Sequence of chain 1.D:
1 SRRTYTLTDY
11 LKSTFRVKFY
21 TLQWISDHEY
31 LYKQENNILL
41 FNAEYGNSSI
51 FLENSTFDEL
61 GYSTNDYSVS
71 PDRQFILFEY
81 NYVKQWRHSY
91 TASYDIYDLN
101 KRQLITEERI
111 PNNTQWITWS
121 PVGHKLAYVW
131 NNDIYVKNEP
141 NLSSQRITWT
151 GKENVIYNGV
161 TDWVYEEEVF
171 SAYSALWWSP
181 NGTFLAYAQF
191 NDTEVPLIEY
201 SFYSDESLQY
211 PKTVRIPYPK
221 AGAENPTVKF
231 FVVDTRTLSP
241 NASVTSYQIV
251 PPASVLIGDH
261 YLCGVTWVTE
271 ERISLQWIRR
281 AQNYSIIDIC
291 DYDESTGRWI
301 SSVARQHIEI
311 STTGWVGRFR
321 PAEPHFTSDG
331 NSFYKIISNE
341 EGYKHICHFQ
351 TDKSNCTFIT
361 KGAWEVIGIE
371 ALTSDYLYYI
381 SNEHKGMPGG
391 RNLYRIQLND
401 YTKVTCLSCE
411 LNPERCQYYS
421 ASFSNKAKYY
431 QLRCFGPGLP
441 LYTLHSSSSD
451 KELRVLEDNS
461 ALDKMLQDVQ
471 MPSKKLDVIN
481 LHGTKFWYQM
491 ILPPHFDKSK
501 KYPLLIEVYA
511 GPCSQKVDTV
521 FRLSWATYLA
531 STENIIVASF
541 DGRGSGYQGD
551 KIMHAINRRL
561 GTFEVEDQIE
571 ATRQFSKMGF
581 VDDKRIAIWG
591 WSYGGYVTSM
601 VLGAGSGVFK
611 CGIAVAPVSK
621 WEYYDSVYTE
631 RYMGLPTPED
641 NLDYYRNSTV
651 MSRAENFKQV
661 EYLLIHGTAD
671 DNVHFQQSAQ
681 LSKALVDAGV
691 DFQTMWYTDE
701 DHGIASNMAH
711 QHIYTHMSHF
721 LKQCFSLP

This protein binds this small molecule.
Small molecule (SMILES): CC(=O)N[C@H]1[C@H](O[C@H]2[C@H](O)[C@@H](NC(C)=O)CO[C@@H]2CO)O[C@H](CO)[C@@H](O)[C@@H]1O

Binding-site contacts:
Ligand atom C5 contacts residue ARG558 of chain 1.D at 3.9 Å.
Ligand atom O4 contacts residue ARG558 of chain 1.D at 3.8 Å.
Ligand atom O3 contacts residue ASP640 of chain 1.D at 4.3 Å.
Ligand atom C6 contacts residue ALA281 of chain 1.D at 3.8 Å (hydrophobic).
Ligand atom C3 contacts residue ASN283 of chain 1.D at 3.8 Å.
Ligand atom O7 contacts residue THR312 of chain 1.D at 3.6 Å.
Ligand atom C4 contacts residue ASP640 of chain 1.D at 4.4 Å.
Ligand atom O6 contacts residue ARG558 of chain 1.D at 3.8 Å.
Ligand atom C1 contacts residue ASN283 of chain 1.D at 1.4 Å.
Ligand atom O3 contacts residue GLU639 of chain 1.D at 3.1 Å (salt-bridge).
Ligand atom C7 contacts residue SER311 of chain 1.D at 4.1 Å.
Ligand atom N2 contacts residue ASN283 of chain 1.D at 2.9 Å (h-bond).
Ligand atom C5 contacts residue ALA281 of chain 1.D at 4.3 Å (hydrophobic).
Ligand atom O6 contacts residue ASP640 of chain 1.D at 3.8 Å.
Ligand atom O5 contacts residue ALA281 of chain 1.D at 4.1 Å.
Ligand atom C5 contacts residue ASN283 of chain 1.D at 3.7 Å.
Ligand atom C4 contacts residue ASN283 of chain 1.D at 4.2 Å.
Ligand atom O4 contacts residue GLU639 of chain 1.D at 3.1 Å (salt-bridge).
Ligand atom O4 contacts residue ASP640 of chain 1.D at 3.6 Å (salt-bridge).
Ligand atom C6 contacts residue ARG558 of chain 1.D at 4.1 Å.
Ligand atom O7 contacts residue ASN283 of chain 1.D at 3.7 Å.
Ligand atom C2 contacts residue ASN283 of chain 1.D at 2.4 Å.
Ligand atom C7 contacts residue ASN283 of chain 1.D at 3.7 Å.
Ligand atom C4 contacts residue ARG558 of chain 1.D at 4.5 Å.
Ligand atom O7 contacts residue SER311 of chain 1.D at 3.0 Å (h-bond).
Ligand atom C3 contacts residue ASP640 of chain 1.D at 4.2 Å.
Ligand atom O5 contacts residue ASN283 of chain 1.D at 2.4 Å (h-bond).
Ligand atom C5 contacts residue ASP640 of chain 1.D at 4.4 Å.
Ligand atom C4 contacts residue GLU639 of chain 1.D at 4.0 Å.
Ligand atom C3 contacts residue GLU639 of chain 1.D at 3.9 Å.